This small molecule binds to this protein.
Small molecule (SMILES): CC(C)C(=O)C(=O)O

Sequence of chain 1.E:
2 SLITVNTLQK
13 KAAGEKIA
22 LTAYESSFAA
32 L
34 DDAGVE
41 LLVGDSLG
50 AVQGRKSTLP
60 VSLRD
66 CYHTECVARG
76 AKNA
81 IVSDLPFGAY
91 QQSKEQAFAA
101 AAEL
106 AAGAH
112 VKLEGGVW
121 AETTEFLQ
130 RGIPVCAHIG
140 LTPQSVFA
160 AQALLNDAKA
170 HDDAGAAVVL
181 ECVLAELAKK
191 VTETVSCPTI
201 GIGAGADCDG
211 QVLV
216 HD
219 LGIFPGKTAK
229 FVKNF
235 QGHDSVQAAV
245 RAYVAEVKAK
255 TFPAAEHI

Binding-site contacts:
Ligand atom C2 contacts residue LEU42 of chain 1.E at 3.6 Å (hydrophobic).
Ligand atom O2 contacts residue GLY44 of chain 1.E at 3.8 Å.
Ligand atom C5 contacts residue HIS137 of chain 1.E at 4.3 Å.
Ligand atom O1 contacts residue ASP45 of chain 1.E at 3.2 Å (salt-bridge).
Ligand atom O1 contacts residue NA1 of chain 1.L at 2.4 Å (h-bond).
Ligand atom C5 contacts residue LEU42 of chain 1.E at 3.6 Å (hydrophobic).
Ligand atom O1 contacts residue LYS113 of chain 1.E at 4.0 Å.
Ligand atom C4 contacts residue ILE202 of chain 1.E at 3.5 Å (hydrophobic).
Ligand atom C3 contacts residue LYS113 of chain 1.E at 4.4 Å.
Ligand atom O2 contacts residue SER46 of chain 1.E at 2.5 Å (h-bond).
Ligand atom C1 contacts residue ASP45 of chain 1.E at 4.3 Å.
Ligand atom C2 contacts residue LYS113 of chain 1.E at 3.5 Å.
Ligand atom C2 contacts residue NA1 of chain 1.L at 3.4 Å.
Ligand atom C5 contacts residue LEU179 of chain 1.E at 4.0 Å (hydrophobic).
Ligand atom O1 contacts residue ASP84 of chain 1.E at 2.9 Å (salt-bridge).
Ligand atom C1 contacts residue THR23 of chain 1.E at 4.1 Å.
Ligand atom C1 contacts residue GLY44 of chain 1.E at 3.8 Å.
Ligand atom C2 contacts residue ASP84 of chain 1.E at 4.4 Å.
Ligand atom C4 contacts residue VAL214 of chain 1.E at 4.3 Å (hydrophobic).
Ligand atom O3 contacts residue LEU42 of chain 1.E at 4.2 Å.
Ligand atom O3 contacts residue HIS137 of chain 1.E at 3.8 Å.
Ligand atom O2 contacts residue TYR25 of chain 1.E at 4.1 Å.
Ligand atom O2 contacts residue THR23 of chain 1.E at 3.0 Å.
Ligand atom O2 contacts residue VAL214 of chain 1.E at 4.0 Å.
Ligand atom O1 contacts residue GLY44 of chain 1.E at 3.2 Å.
Ligand atom C5 contacts residue VAL212 of chain 1.E at 4.0 Å (hydrophobic).
Ligand atom O3 contacts residue LYS113 of chain 1.E at 2.5 Å (salt-bridge).
Ligand atom O2 contacts residue LEU42 of chain 1.E at 3.8 Å.
Ligand atom C3 contacts residue LEU42 of chain 1.E at 3.6 Å (hydrophobic).
Ligand atom C1 contacts residue LYS113 of chain 1.E at 4.1 Å.
Ligand atom C1 contacts residue NA1 of chain 1.L at 3.2 Å.
Ligand atom O1 contacts residue LEU42 of chain 1.E at 4.4 Å.
Ligand atom C4 contacts residue GLU181 of chain 1.E at 4.4 Å.
Ligand atom O3 contacts residue ASP84 of chain 1.E at 4.0 Å.
Ligand atom C5 contacts residue LYS113 of chain 1.E at 3.9 Å.
Ligand atom C1 contacts residue LEU42 of chain 1.E at 3.7 Å (hydrophobic).
Ligand atom O3 contacts residue NA1 of chain 1.L at 2.6 Å (h-bond).
Ligand atom C1 contacts residue SER46 of chain 1.E at 3.3 Å.
Ligand atom C1 contacts residue ASP84 of chain 1.E at 3.9 Å.
Ligand atom O1 contacts residue SER46 of chain 1.E at 3.2 Å (h-bond).